This protein binds this small molecule.
Small molecule (SMILES): N#Cc1cnc(Nc2cc(NCC3CCNCC3)ncn2)cn1

Binding-site contacts:
Ligand atom CAE contacts residue LEU137 of chain 1.A at 3.9 Å (hydrophobic).
Ligand atom C2 contacts residue CYS87 of chain 1.A at 3.1 Å (hydrophobic).
Ligand atom CAE contacts residue LEU84 of chain 1.A at 3.9 Å (hydrophobic).
Ligand atom NAR contacts residue LEU137 of chain 1.A at 3.5 Å.
Ligand atom CAT contacts residue LEU137 of chain 1.A at 3.5 Å (hydrophobic).
Ligand atom NAP contacts residue GLU134 of chain 1.A at 3.4 Å (salt-bridge).
Ligand atom NAR contacts residue ALA36 of chain 1.A at 3.3 Å.
Ligand atom NAN contacts residue LEU84 of chain 1.A at 3.4 Å.
Ligand atom NAA contacts residue LYS38 of chain 1.A at 3.2 Å (salt-bridge).
Ligand atom C4 contacts residue LEU137 of chain 1.A at 3.6 Å (hydrophobic).
Ligand atom C5 contacts residue LEU137 of chain 1.A at 3.9 Å (hydrophobic).
Ligand atom CAG contacts residue LEU137 of chain 1.A at 3.9 Å (hydrophobic).
Ligand atom NAN contacts residue VAL68 of chain 1.A at 3.9 Å.
Ligand atom CAB contacts residue SER147 of chain 1.A at 3.5 Å.
Ligand atom C4 contacts residue ALA36 of chain 1.A at 3.9 Å (hydrophobic).
Ligand atom CAS contacts residue SER147 of chain 1.A at 3.2 Å.
Ligand atom N3 contacts residue TYR86 of chain 1.A at 3.7 Å.
Ligand atom NAQ contacts residue LEU15 of chain 1.A at 3.6 Å.
Ligand atom NAO contacts residue VAL23 of chain 1.A at 3.9 Å.
Ligand atom N3 contacts residue CYS87 of chain 1.A at 3.0 Å (h-bond).
Ligand atom CAT contacts residue GLU85 of chain 1.A at 3.7 Å.
Ligand atom CAE contacts residue SER147 of chain 1.A at 3.9 Å.
Ligand atom CAG contacts residue GLU91 of chain 1.A at 2.8 Å.
Ligand atom C2 contacts residue TYR86 of chain 1.A at 3.6 Å (hydrophobic).
Ligand atom NAA contacts residue ASP148 of chain 1.A at 3.2 Å.
Ligand atom CAI contacts residue GLU91 of chain 1.A at 3.1 Å.
Ligand atom NAO contacts residue LEU137 of chain 1.A at 3.9 Å.
Ligand atom CAB contacts residue ASP148 of chain 1.A at 3.8 Å.
Ligand atom CAG contacts residue GLU134 of chain 1.A at 3.0 Å.
Ligand atom NAR contacts residue GLU85 of chain 1.A at 3.0 Å (salt-bridge).
Ligand atom CAB contacts residue LEU84 of chain 1.A at 3.6 Å (hydrophobic).
Ligand atom NAN contacts residue SER147 of chain 1.A at 3.3 Å (h-bond).
Ligand atom CAT contacts residue ALA36 of chain 1.A at 3.8 Å (hydrophobic).
Ligand atom CAD contacts residue SER147 of chain 1.A at 3.8 Å.
Ligand atom CAS contacts residue LEU84 of chain 1.A at 3.7 Å (hydrophobic).
Ligand atom CAK contacts residue LEU15 of chain 1.A at 3.5 Å (hydrophobic).
Ligand atom CAE contacts residue GLU85 of chain 1.A at 3.5 Å.
Ligand atom NAP contacts residue GLU91 of chain 1.A at 3.5 Å (salt-bridge).
Ligand atom NAA contacts residue GLU55 of chain 1.A at 3.9 Å.
Ligand atom CAE contacts residue VAL68 of chain 1.A at 3.7 Å (hydrophobic).

Sequence of chain 1.A:
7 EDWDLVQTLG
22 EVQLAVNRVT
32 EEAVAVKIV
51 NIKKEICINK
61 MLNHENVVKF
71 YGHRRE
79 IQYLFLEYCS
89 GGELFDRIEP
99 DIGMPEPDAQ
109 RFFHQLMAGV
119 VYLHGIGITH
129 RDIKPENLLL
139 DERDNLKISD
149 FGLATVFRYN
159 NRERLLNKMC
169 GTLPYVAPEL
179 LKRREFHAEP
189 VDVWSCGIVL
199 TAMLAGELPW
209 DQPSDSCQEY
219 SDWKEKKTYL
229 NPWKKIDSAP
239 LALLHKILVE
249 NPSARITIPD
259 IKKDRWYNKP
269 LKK